Binding-site contacts:
Ligand atom C contacts residue HIS35 of chain 1.B at 4.3 Å.
Ligand atom N contacts residue GLN104 of chain 1.B at 4.0 Å.
Ligand atom O contacts residue MET105 of chain 1.B at 3.6 Å.
Ligand atom C2 contacts residue MET106 of chain 1.B at 3.1 Å (hydrophobic).
Ligand atom N contacts residue VAL107 of chain 1.B at 4.2 Å.
Ligand atom C contacts residue MET105 of chain 1.B at 3.5 Å (hydrophobic).
Ligand atom O contacts residue GLN104 of chain 1.B at 4.0 Å.
Ligand atom C3 contacts residue GLN104 of chain 1.B at 4.2 Å.
Ligand atom C6 contacts residue GLN104 of chain 1.B at 3.7 Å.
Ligand atom C2 contacts residue VAL107 of chain 1.B at 4.5 Å (hydrophobic).
Ligand atom O contacts residue PHE34 of chain 1.B at 4.4 Å.
Ligand atom C4 contacts residue GLN104 of chain 1.B at 4.3 Å.
Ligand atom C1 contacts residue MET106 of chain 1.B at 3.9 Å (hydrophobic).
Ligand atom C1 contacts residue GLN104 of chain 1.B at 3.6 Å.
Ligand atom C5 contacts residue GLN104 of chain 1.B at 4.1 Å.
Ligand atom C contacts residue PRO33 of chain 1.B at 4.0 Å (hydrophobic).
Ligand atom C2 contacts residue GLN104 of chain 1.B at 3.8 Å.
Ligand atom C contacts residue MET106 of chain 1.B at 4.4 Å (hydrophobic).
Ligand atom O contacts residue PRO33 of chain 1.B at 3.2 Å (h-bond).
Ligand atom S contacts residue PHE34 of chain 1.B at 4.4 Å.
Ligand atom C contacts residue PHE34 of chain 1.B at 2.8 Å (hydrophobic).
Ligand atom S contacts residue PRO33 of chain 1.B at 4.1 Å.
Ligand atom S contacts residue GLN32 of chain 1.B at 4.3 Å.
Ligand atom O contacts residue MET106 of chain 1.B at 4.5 Å.
Ligand atom C contacts residue GLN32 of chain 1.B at 4.2 Å.
Ligand atom C7 contacts residue GLN104 of chain 1.B at 4.2 Å.
Ligand atom N contacts residue MET105 of chain 1.B at 3.9 Å.
Ligand atom S contacts residue MET105 of chain 1.B at 4.1 Å.
Ligand atom O1 contacts residue GLN32 of chain 1.B at 3.5 Å (h-bond).
Ligand atom C3 contacts residue MET106 of chain 1.B at 4.0 Å (hydrophobic).
Ligand atom N contacts residue MET106 of chain 1.B at 3.7 Å.

Sequence of chain 1.B:
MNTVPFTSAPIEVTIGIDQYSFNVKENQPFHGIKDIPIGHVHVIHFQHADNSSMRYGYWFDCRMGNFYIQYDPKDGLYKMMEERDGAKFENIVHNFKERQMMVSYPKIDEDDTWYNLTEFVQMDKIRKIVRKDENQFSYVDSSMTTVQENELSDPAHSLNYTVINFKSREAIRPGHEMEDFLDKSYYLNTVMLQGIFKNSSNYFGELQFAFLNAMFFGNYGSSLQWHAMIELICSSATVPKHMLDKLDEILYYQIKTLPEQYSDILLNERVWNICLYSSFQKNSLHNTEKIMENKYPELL

This small molecule binds to this protein.
Small molecule (SMILES): CS(=O)(=O)Nc1ccccc1CN